Binding-site contacts:
Ligand atom O3 contacts residue ARG343 of chain 2.A at 3.1 Å (salt-bridge).
Ligand atom O5 contacts residue ASN627 of chain 1.A at 2.3 Å (h-bond).
Ligand atom C8 contacts residue TYR266 of chain 2.A at 3.6 Å (hydrophobic).
Ligand atom O4 contacts residue GLU265 of chain 2.A at 3.2 Å (salt-bridge).
Ligand atom C7 contacts residue ASN627 of chain 1.A at 3.8 Å.
Ligand atom C3 contacts residue SER623 of chain 1.A at 3.9 Å.
Ligand atom C1 contacts residue GLU265 of chain 2.A at 3.8 Å.
Ligand atom N2 contacts residue ASN627 of chain 1.A at 3.0 Å (h-bond).
Ligand atom C2 contacts residue SER623 of chain 1.A at 3.6 Å.
Ligand atom O2 contacts residue GLU265 of chain 2.A at 2.3 Å (salt-bridge).
Ligand atom C2 contacts residue ASN627 of chain 1.A at 2.5 Å.
Ligand atom C4 contacts residue ARG343 of chain 2.A at 3.7 Å.
Ligand atom C3 contacts residue ARG343 of chain 2.A at 3.8 Å.
Ligand atom O5 contacts residue HIS101 of chain 2.A at 3.5 Å.
Ligand atom C8 contacts residue GLN729 of chain 1.A at 4.0 Å.
Ligand atom C1 contacts residue GLN729 of chain 1.A at 3.8 Å.
Ligand atom C8 contacts residue ALA624 of chain 1.A at 3.8 Å (hydrophobic).
Ligand atom O3 contacts residue GLU265 of chain 2.A at 3.8 Å.
Ligand atom C1 contacts residue ASN627 of chain 1.A at 1.4 Å.
Ligand atom C2 contacts residue GLN729 of chain 1.A at 3.8 Å.
Ligand atom C3 contacts residue ASN627 of chain 1.A at 3.8 Å.
Ligand atom C6 contacts residue HIS101 of chain 2.A at 3.9 Å.
Ligand atom O2 contacts residue ARG343 of chain 2.A at 3.1 Å (salt-bridge).
Ligand atom O6 contacts residue GLU265 of chain 2.A at 3.5 Å.
Ligand atom C8 contacts residue SER620 of chain 1.A at 3.6 Å.
Ligand atom C4 contacts residue GLU265 of chain 2.A at 3.8 Å.
Ligand atom C5 contacts residue GLU265 of chain 2.A at 3.7 Å.
Ligand atom C3 contacts residue GLU265 of chain 2.A at 3.8 Å.
Ligand atom C5 contacts residue ASN627 of chain 1.A at 3.6 Å.
Ligand atom C2 contacts residue ARG343 of chain 2.A at 3.9 Å.
Ligand atom O4 contacts residue GLU265 of chain 2.A at 3.4 Å (salt-bridge).
Ligand atom C1 contacts residue SER623 of chain 1.A at 3.5 Å.
Ligand atom C7 contacts residue SER623 of chain 1.A at 4.0 Å.
Ligand atom O2 contacts residue HIS101 of chain 2.A at 3.1 Å (h-bond).
Ligand atom C7 contacts residue GLN729 of chain 1.A at 3.3 Å.
Ligand atom N2 contacts residue SER623 of chain 1.A at 3.0 Å (h-bond).
Ligand atom N2 contacts residue GLN729 of chain 1.A at 3.5 Å (h-bond).
Ligand atom O7 contacts residue GLN729 of chain 1.A at 3.3 Å.
Ligand atom C3 contacts residue ARG343 of chain 2.A at 3.9 Å.
Ligand atom C2 contacts residue GLU265 of chain 2.A at 3.2 Å.

Sequence of chain 2.A:
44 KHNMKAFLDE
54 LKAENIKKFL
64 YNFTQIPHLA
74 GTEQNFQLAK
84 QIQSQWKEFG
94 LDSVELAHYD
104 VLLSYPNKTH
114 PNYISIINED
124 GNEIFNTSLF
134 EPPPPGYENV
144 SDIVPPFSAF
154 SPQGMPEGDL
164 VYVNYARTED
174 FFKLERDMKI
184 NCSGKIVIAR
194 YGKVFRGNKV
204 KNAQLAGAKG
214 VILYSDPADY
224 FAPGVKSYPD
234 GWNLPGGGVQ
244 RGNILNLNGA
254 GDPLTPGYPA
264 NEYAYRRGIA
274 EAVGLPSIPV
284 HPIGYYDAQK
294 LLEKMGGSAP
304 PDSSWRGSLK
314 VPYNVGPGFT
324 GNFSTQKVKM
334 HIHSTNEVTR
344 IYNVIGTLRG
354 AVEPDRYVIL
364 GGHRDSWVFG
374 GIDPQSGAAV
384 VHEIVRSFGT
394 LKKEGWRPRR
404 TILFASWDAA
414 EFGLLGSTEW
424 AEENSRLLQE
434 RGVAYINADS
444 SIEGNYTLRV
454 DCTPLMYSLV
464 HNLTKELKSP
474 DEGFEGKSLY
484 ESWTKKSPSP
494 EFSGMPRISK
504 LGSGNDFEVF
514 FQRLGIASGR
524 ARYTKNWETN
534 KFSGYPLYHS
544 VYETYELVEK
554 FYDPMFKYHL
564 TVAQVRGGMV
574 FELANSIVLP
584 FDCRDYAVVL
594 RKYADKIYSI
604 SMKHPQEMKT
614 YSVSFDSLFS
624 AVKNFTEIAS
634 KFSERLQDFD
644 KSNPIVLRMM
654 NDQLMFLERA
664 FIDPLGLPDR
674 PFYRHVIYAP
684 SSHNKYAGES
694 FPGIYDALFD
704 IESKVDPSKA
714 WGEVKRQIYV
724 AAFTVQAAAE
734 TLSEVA

Sequence of chain 1.A:
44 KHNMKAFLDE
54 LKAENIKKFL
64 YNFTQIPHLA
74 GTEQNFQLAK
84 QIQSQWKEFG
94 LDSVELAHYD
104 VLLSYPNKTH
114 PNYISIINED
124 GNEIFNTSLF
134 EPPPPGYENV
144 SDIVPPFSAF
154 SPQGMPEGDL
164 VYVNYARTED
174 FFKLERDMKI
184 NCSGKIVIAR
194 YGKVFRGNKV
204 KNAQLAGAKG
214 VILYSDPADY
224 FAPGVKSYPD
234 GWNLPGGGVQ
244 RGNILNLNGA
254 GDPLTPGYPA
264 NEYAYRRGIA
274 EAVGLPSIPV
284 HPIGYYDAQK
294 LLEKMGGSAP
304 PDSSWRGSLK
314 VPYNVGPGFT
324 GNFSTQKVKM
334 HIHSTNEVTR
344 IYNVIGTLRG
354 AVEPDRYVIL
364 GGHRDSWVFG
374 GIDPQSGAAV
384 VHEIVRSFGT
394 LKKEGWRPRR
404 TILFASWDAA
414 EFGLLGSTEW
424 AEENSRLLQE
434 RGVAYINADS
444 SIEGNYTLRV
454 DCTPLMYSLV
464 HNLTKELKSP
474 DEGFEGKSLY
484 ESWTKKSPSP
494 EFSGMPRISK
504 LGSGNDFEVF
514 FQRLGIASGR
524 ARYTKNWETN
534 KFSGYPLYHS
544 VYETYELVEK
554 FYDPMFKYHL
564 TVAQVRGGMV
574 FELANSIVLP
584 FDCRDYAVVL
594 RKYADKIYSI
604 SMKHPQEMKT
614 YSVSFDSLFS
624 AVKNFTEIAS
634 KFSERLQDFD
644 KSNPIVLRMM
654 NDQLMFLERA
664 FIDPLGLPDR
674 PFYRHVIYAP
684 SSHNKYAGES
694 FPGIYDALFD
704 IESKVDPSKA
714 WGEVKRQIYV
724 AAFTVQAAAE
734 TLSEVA

A protein and the small-molecule ligand that binds it are described below.
Small molecule (SMILES): CC(=O)N[C@H]1[C@H](O[C@H]2[C@H](O)[C@@H](NC(C)=O)CO[C@@H]2CO)O[C@H](CO)[C@@H](O[C@@H]2O[C@H](CO)[C@@H](O)[C@H](O[C@H]3O[C@H](CO)[C@@H](O)[C@H](O)[C@@H]3O)[C@@H]2O)[C@@H]1O